Binding-site contacts:
Ligand atom O7 contacts residue GLY130 of chain 1.A at 3.4 Å.
Ligand atom C8 contacts residue GLN161 of chain 1.A at 3.5 Å.
Ligand atom C7 contacts residue ASN165 of chain 1.A at 3.2 Å.
Ligand atom C3 contacts residue THR131 of chain 1.A at 4.0 Å.
Ligand atom N2 contacts residue GLY130 of chain 1.A at 4.4 Å.
Ligand atom C6 contacts residue GLY130 of chain 1.A at 4.0 Å.
Ligand atom C1 contacts residue GLN161 of chain 1.A at 4.5 Å.
Ligand atom C2 contacts residue GLY130 of chain 1.A at 4.4 Å.
Ligand atom C7 contacts residue GLY130 of chain 1.A at 3.8 Å.
Ligand atom O3 contacts residue GLN161 of chain 1.A at 3.7 Å.
Ligand atom O3 contacts residue THR131 of chain 1.A at 3.8 Å.
Ligand atom O4 contacts residue THR131 of chain 1.A at 3.9 Å.
Ligand atom C7 contacts residue GLN161 of chain 1.A at 3.6 Å.
Ligand atom O4 contacts residue GLY130 of chain 1.A at 3.8 Å.
Ligand atom O5 contacts residue ASN165 of chain 1.A at 2.3 Å (h-bond).
Ligand atom C2 contacts residue GLN161 of chain 1.A at 3.8 Å.
Ligand atom C3 contacts residue GLN161 of chain 1.A at 3.6 Å.
Ligand atom N2 contacts residue GLN161 of chain 1.A at 2.9 Å (h-bond).
Ligand atom C3 contacts residue GLY130 of chain 1.A at 3.7 Å.
Ligand atom C8 contacts residue GLY130 of chain 1.A at 4.4 Å.
Ligand atom C2 contacts residue ASN165 of chain 1.A at 2.4 Å.
Ligand atom O7 contacts residue ASN165 of chain 1.A at 3.0 Å (h-bond).
Ligand atom C5 contacts residue ASN165 of chain 1.A at 3.6 Å.
Ligand atom O5 contacts residue GLY130 of chain 1.A at 4.3 Å.
Ligand atom C1 contacts residue GLY130 of chain 1.A at 4.0 Å.
Ligand atom C1 contacts residue ASN165 of chain 1.A at 1.4 Å.
Ligand atom C3 contacts residue ASN165 of chain 1.A at 3.7 Å.
Ligand atom O7 contacts residue TRP129 of chain 1.A at 4.4 Å.
Ligand atom C8 contacts residue ASN165 of chain 1.A at 4.5 Å.
Ligand atom C5 contacts residue GLY130 of chain 1.A at 3.6 Å.
Ligand atom C8 contacts residue TRP129 of chain 1.A at 3.7 Å (hydrophobic).
Ligand atom O7 contacts residue THR131 of chain 1.A at 4.5 Å.
Ligand atom C4 contacts residue GLY130 of chain 1.A at 4.0 Å.
Ligand atom N2 contacts residue ASN165 of chain 1.A at 2.9 Å (h-bond).
Ligand atom C4 contacts residue ASN165 of chain 1.A at 4.1 Å.

This small molecule binds to this protein.
Small molecule (SMILES): CC(=O)N[C@H]1[C@H](O[C@H]2[C@H](O)[C@@H](NC(C)=O)CO[C@@H]2CO)O[C@H](CO)[C@@H](O)[C@@H]1O

Sequence of chain 1.A:
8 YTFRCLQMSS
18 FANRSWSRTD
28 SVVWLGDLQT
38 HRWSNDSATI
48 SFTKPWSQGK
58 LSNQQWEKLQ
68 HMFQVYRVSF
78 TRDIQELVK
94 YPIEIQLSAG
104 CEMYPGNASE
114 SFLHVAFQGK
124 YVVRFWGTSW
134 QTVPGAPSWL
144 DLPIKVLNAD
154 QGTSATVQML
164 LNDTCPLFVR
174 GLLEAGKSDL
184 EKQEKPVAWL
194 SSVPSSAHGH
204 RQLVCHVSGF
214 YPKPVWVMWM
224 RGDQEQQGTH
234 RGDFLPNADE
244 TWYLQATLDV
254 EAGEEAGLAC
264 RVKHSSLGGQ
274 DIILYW